Sequence of chain 31.F:
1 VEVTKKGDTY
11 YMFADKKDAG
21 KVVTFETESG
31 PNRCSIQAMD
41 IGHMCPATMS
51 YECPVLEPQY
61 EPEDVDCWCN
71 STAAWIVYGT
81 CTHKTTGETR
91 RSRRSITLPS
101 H

The small molecule below binds the protein below.
Small molecule (SMILES): CC(=O)N[C@@H]1[C@@H](O)[C@H](O)[C@@H](CO)O[C@H]1O

Binding-site contacts:
Ligand atom C2 contacts residue PRO31 of chain 31.F at 3.9 Å (hydrophobic).
Ligand atom C3 contacts residue ASN70 of chain 31.F at 3.8 Å.
Ligand atom O5 contacts residue ASN70 of chain 31.F at 2.4 Å (h-bond).
Ligand atom C3 contacts residue PRO31 of chain 31.F at 4.0 Å (hydrophobic).
Ligand atom C7 contacts residue PRO31 of chain 31.F at 3.4 Å (hydrophobic).
Ligand atom O6 contacts residue ARG33 of chain 31.F at 3.6 Å.
Ligand atom N2 contacts residue PRO31 of chain 31.F at 2.8 Å (h-bond).
Ligand atom C1 contacts residue ARG33 of chain 31.F at 4.2 Å.
Ligand atom C1 contacts residue ASN70 of chain 31.F at 1.4 Å.
Ligand atom C2 contacts residue ASN70 of chain 31.F at 2.5 Å.
Ligand atom C7 contacts residue ASN70 of chain 31.F at 3.1 Å.
Ligand atom N2 contacts residue ASN32 of chain 31.F at 4.2 Å.
Ligand atom O3 contacts residue PRO31 of chain 31.F at 4.0 Å.
Ligand atom C6 contacts residue ARG33 of chain 31.F at 4.1 Å.
Ligand atom O7 contacts residue PRO31 of chain 31.F at 3.2 Å (h-bond).
Ligand atom C5 contacts residue ARG33 of chain 31.F at 4.1 Å.
Ligand atom O7 contacts residue ASN70 of chain 31.F at 3.3 Å (h-bond).
Ligand atom C4 contacts residue ASN70 of chain 31.F at 4.2 Å.
Ligand atom C8 contacts residue ASN70 of chain 31.F at 3.6 Å.
Ligand atom O7 contacts residue SER71 of chain 31.F at 4.2 Å.
Ligand atom N2 contacts residue ASN70 of chain 31.F at 2.9 Å (h-bond).
Ligand atom C5 contacts residue ASN70 of chain 31.F at 3.7 Å.